Binding-site contacts:
Ligand atom CAY contacts residue ASN91 of chain 1.A at 3.9 Å.
Ligand atom CBA contacts residue TYR97 of chain 1.A at 3.9 Å (hydrophobic).
Ligand atom OAS contacts residue TRP34 of chain 1.A at 3.7 Å.
Ligand atom OAC contacts residue ASN91 of chain 1.A at 2.9 Å (h-bond).
Ligand atom CAV contacts residue TYR90 of chain 1.A at 3.9 Å (hydrophobic).
Ligand atom OAC contacts residue TYR48 of chain 1.A at 4.0 Å.
Ligand atom OAT contacts residue TYR97 of chain 1.A at 3.9 Å.
Ligand atom CAI contacts residue TYR97 of chain 1.A at 3.7 Å (hydrophobic).
Ligand atom CAW contacts residue ASN91 of chain 1.A at 3.8 Å.
Ligand atom NAQ contacts residue PRO35 of chain 1.A at 3.6 Å.
Ligand atom CAY contacts residue TYR97 of chain 1.A at 3.5 Å (hydrophobic).
Ligand atom OAT contacts residue TYR90 of chain 1.A at 3.6 Å.
Ligand atom CAA contacts residue PHE36 of chain 1.A at 3.9 Å (hydrophobic).
Ligand atom CBB contacts residue PRO35 of chain 1.A at 3.6 Å (hydrophobic).
Ligand atom NAR contacts residue TYR90 of chain 1.A at 3.5 Å.
Ligand atom CAJ contacts residue TYR97 of chain 1.A at 4.0 Å (hydrophobic).
Ligand atom CAO contacts residue GLU44 of chain 1.A at 3.8 Å.
Ligand atom CAN contacts residue GLU44 of chain 1.A at 3.5 Å.
Ligand atom OAU contacts residue VAL40 of chain 1.A at 3.8 Å.
Ligand atom CAG contacts residue PRO92 of chain 1.A at 3.8 Å (hydrophobic).
Ligand atom OAT contacts residue ASN91 of chain 1.A at 3.4 Å (h-bond).
Ligand atom CAK contacts residue TYR90 of chain 1.A at 4.0 Å (hydrophobic).
Ligand atom CAL contacts residue GLU44 of chain 1.A at 4.0 Å.
Ligand atom OAS contacts residue PRO35 of chain 1.A at 3.7 Å.
Ligand atom CAP contacts residue TYR90 of chain 1.A at 4.0 Å (hydrophobic).
Ligand atom CAL contacts residue PRO35 of chain 1.A at 3.8 Å (hydrophobic).
Ligand atom CAA contacts residue PRO35 of chain 1.A at 3.5 Å (hydrophobic).
Ligand atom CAK contacts residue TYR97 of chain 1.A at 3.5 Å (hydrophobic).
Ligand atom CAN contacts residue PRO35 of chain 1.A at 3.4 Å (hydrophobic).
Ligand atom CAE contacts residue PRO92 of chain 1.A at 3.5 Å (hydrophobic).
Ligand atom CAF contacts residue TYR90 of chain 1.A at 3.4 Å (hydrophobic).
Ligand atom CAD contacts residue PRO92 of chain 1.A at 3.8 Å (hydrophobic).
Ligand atom CAP contacts residue GLU44 of chain 1.A at 3.8 Å.
Ligand atom CAK contacts residue ASN91 of chain 1.A at 3.4 Å.
Ligand atom CAI contacts residue GLU44 of chain 1.A at 3.4 Å.
Ligand atom CAH contacts residue TYR90 of chain 1.A at 3.4 Å (hydrophobic).
Ligand atom NAQ contacts residue VAL40 of chain 1.A at 3.9 Å.
Ligand atom CAO contacts residue TYR97 of chain 1.A at 3.6 Å (hydrophobic).
Ligand atom NAR contacts residue ASN91 of chain 1.A at 3.6 Å (h-bond).
Ligand atom CAJ contacts residue GLU44 of chain 1.A at 3.8 Å.

The protein below binds the small molecule below.
Small molecule (SMILES): CNC(=O)c1cc(OCC(=O)Nc2ccccc2)ccc1OC1CCOCC1

Sequence of chain 1.A:
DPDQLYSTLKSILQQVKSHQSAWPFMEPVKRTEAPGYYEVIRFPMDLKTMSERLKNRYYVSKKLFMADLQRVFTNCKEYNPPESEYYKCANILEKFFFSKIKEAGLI